Binding-site contacts:
Ligand atom C9 contacts residue TRP227 of chain 1.B at 3.6 Å (hydrophobic).
Ligand atom C4 contacts residue SER226 of chain 1.B at 3.7 Å.
Ligand atom C11 contacts residue TYR47 of chain 1.B at 3.6 Å (hydrophobic).
Ligand atom N3 contacts residue GLU202 of chain 1.B at 3.0 Å (salt-bridge).
Ligand atom O1 contacts residue TRP227 of chain 1.B at 3.2 Å.
Ligand atom C8 contacts residue TRP227 of chain 1.B at 3.6 Å (hydrophobic).
Ligand atom C4 contacts residue SER205 of chain 1.B at 3.0 Å.
Ligand atom N4 contacts residue ALA200 of chain 1.B at 3.6 Å.
Ligand atom C12 contacts residue TRP50 of chain 1.B at 3.7 Å (hydrophobic).
Ligand atom C13 contacts residue GLY228 of chain 1.B at 3.3 Å.
Ligand atom N2 contacts residue SER205 of chain 1.B at 3.4 Å (h-bond).
Ligand atom C contacts residue GLY228 of chain 1.B at 3.4 Å.
Ligand atom O1 contacts residue GLY228 of chain 1.B at 3.0 Å (h-bond).
Ligand atom C6 contacts residue GLU202 of chain 1.B at 3.6 Å.
Ligand atom C15 contacts residue TRP227 of chain 1.B at 3.7 Å (hydrophobic).
Ligand atom C3 contacts residue SER226 of chain 1.B at 3.8 Å.
Ligand atom C7 contacts residue GLY230 of chain 1.B at 3.8 Å.
Ligand atom C17 contacts residue GLU94 of chain 1.B at 3.6 Å.
Ligand atom C11 contacts residue TRP50 of chain 1.B at 3.8 Å (hydrophobic).
Ligand atom O contacts residue GOL1 of chain 1.G at 2.8 Å (h-bond).
Ligand atom C15 contacts residue ILE179 of chain 1.B at 3.7 Å (hydrophobic).
Ligand atom C10 contacts residue HIS43 of chain 1.B at 3.5 Å.
Ligand atom N5 contacts residue ALA200 of chain 1.B at 3.7 Å.
Ligand atom C1 contacts residue GLY228 of chain 1.B at 3.6 Å.
Ligand atom C7 contacts residue GLU202 of chain 1.B at 3.7 Å.
Ligand atom C3 contacts residue GOL1 of chain 1.G at 3.7 Å.
Ligand atom N4 contacts residue GLY228 of chain 1.B at 3.4 Å.
Ligand atom N contacts residue GLY228 of chain 1.B at 2.8 Å (h-bond).
Ligand atom N2 contacts residue SER226 of chain 1.B at 2.9 Å (h-bond).
Ligand atom N4 contacts residue GLY230 of chain 1.B at 3.8 Å.
Ligand atom N3 contacts residue CYS231 of chain 1.B at 3.6 Å (h-bond).
Ligand atom C18 contacts residue TYR47 of chain 1.B at 3.5 Å (hydrophobic).
Ligand atom C2 contacts residue SER226 of chain 1.B at 3.7 Å.
Ligand atom C4 contacts residue GOL1 of chain 1.G at 3.8 Å.
Ligand atom N2 contacts residue TRP227 of chain 1.B at 3.7 Å.
Ligand atom N3 contacts residue GLY230 of chain 1.B at 2.9 Å (h-bond).
Ligand atom N5 contacts residue ASP199 of chain 1.B at 3.7 Å.
Ligand atom N2 contacts residue HIS43 of chain 1.B at 3.8 Å.
Ligand atom N5 contacts residue TRP227 of chain 1.B at 3.5 Å (h-bond).
Ligand atom C8 contacts residue GLY228 of chain 1.B at 3.6 Å.

A protein and the small-molecule ligand that binds it are described below.
Small molecule (SMILES): Nc1cc(CNC(=O)[C@@H]2CCCN2C(=O)[C@H](N)Cc2ccccc2)cc(N)n1

Sequence of chain 1.B:
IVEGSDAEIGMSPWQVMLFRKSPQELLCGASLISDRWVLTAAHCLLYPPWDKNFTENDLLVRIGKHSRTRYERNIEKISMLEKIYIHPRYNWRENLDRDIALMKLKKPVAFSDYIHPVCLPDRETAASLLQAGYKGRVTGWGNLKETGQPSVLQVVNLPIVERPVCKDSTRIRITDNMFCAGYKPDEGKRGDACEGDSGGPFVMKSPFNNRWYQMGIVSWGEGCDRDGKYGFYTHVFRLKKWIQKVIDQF